Sequence of chain 1.C:
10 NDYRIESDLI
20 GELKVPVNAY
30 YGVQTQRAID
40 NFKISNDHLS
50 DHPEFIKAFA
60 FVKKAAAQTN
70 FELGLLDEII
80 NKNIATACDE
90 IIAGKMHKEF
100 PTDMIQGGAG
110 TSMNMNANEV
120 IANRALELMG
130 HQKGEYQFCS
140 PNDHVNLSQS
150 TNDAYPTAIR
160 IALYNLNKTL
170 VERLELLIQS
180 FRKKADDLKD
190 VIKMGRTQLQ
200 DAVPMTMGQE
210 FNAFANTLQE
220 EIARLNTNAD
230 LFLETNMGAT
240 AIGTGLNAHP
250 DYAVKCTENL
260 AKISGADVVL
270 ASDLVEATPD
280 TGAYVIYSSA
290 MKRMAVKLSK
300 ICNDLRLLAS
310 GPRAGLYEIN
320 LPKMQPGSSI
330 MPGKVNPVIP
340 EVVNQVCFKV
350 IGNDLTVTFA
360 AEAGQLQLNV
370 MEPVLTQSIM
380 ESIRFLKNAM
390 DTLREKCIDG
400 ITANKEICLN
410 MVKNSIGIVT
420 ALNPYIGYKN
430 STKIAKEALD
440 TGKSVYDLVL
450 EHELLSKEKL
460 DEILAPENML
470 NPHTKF

Binding-site contacts:
Ligand atom O contacts residue THR150 of chain 1.D at 2.6 Å (h-bond).
Ligand atom O contacts residue THR110 of chain 1.D at 2.9 Å (h-bond).
Ligand atom O7 contacts residue GLN197 of chain 1.B at 3.4 Å (h-bond).
Ligand atom C contacts residue SER149 of chain 1.D at 3.5 Å.
Ligand atom C6 contacts residue ASN151 of chain 1.D at 3.9 Å.
Ligand atom C contacts residue SER328 of chain 1.C at 3.3 Å.
Ligand atom O7 contacts residue GLY326 of chain 1.C at 3.7 Å.
Ligand atom O7 contacts residue LYS333 of chain 1.C at 2.6 Å (salt-bridge).
Ligand atom O7 contacts residue MET330 of chain 1.C at 3.9 Å.
Ligand atom O8 contacts residue ASN151 of chain 1.D at 2.9 Å (h-bond).
Ligand atom OXT contacts residue ILE329 of chain 1.C at 3.4 Å.
Ligand atom C6 contacts residue MET330 of chain 1.C at 3.5 Å (hydrophobic).
Ligand atom OXT contacts residue SER149 of chain 1.D at 2.7 Å (h-bond).
Ligand atom C contacts residue THR110 of chain 1.D at 3.8 Å.
Ligand atom C6 contacts residue ASN335 of chain 1.C at 3.9 Å.
Ligand atom O7 contacts residue THR196 of chain 1.B at 3.3 Å (h-bond).
Ligand atom O8 contacts residue MET330 of chain 1.C at 3.4 Å.
Ligand atom C contacts residue THR150 of chain 1.D at 3.2 Å.
Ligand atom O contacts residue SER327 of chain 1.C at 3.3 Å.
Ligand atom OXT contacts residue SER327 of chain 1.C at 3.3 Å (h-bond).
Ligand atom C4 contacts residue MET330 of chain 1.C at 3.8 Å (hydrophobic).
Ligand atom OXT contacts residue SER328 of chain 1.C at 2.8 Å (h-bond).
Ligand atom O8 contacts residue THR196 of chain 1.B at 2.6 Å (h-bond).
Ligand atom O contacts residue GLY326 of chain 1.C at 3.9 Å.
Ligand atom C4 contacts residue ASN151 of chain 1.D at 3.6 Å.
Ligand atom C5 contacts residue SER327 of chain 1.C at 3.5 Å.
Ligand atom O8 contacts residue GLN197 of chain 1.B at 3.9 Å.
Ligand atom C6 contacts residue THR196 of chain 1.B at 3.4 Å.
Ligand atom C5 contacts residue MET330 of chain 1.C at 4.0 Å (hydrophobic).
Ligand atom O8 contacts residue LYS333 of chain 1.C at 3.9 Å.
Ligand atom OXT contacts residue THR150 of chain 1.D at 2.9 Å (h-bond).
Ligand atom O contacts residue SER328 of chain 1.C at 2.9 Å (h-bond).
Ligand atom C6 contacts residue LYS333 of chain 1.C at 3.6 Å.
Ligand atom C4 contacts residue SER327 of chain 1.C at 3.1 Å.
Ligand atom C4 contacts residue SER149 of chain 1.D at 3.6 Å.
Ligand atom C5 contacts residue GLY326 of chain 1.C at 3.5 Å.
Ligand atom C5 contacts residue THR110 of chain 1.D at 3.6 Å.
Ligand atom O7 contacts residue ASN335 of chain 1.C at 2.9 Å (h-bond).
Ligand atom C contacts residue SER327 of chain 1.C at 3.1 Å.
Ligand atom C6 contacts residue GLN197 of chain 1.B at 3.5 Å.

This protein binds this small molecule.
Small molecule (SMILES): O=C(O)/C=C/C(=O)O

Sequence of chain 1.B:
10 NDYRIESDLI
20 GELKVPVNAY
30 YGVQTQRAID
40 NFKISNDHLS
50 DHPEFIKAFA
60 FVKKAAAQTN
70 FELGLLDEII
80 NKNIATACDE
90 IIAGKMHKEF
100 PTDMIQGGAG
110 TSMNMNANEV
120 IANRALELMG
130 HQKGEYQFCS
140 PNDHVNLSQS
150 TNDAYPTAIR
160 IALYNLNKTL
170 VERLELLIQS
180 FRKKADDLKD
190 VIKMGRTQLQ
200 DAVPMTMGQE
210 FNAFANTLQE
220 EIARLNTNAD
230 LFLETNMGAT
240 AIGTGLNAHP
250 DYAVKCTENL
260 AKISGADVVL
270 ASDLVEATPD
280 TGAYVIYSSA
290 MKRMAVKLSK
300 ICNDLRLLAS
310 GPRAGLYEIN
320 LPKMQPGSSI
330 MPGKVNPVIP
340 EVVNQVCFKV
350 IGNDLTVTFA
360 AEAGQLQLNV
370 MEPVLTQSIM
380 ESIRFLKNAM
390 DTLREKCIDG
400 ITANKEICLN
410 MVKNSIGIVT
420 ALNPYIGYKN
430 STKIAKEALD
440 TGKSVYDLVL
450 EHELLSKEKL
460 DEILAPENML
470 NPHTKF

Sequence of chain 1.D:
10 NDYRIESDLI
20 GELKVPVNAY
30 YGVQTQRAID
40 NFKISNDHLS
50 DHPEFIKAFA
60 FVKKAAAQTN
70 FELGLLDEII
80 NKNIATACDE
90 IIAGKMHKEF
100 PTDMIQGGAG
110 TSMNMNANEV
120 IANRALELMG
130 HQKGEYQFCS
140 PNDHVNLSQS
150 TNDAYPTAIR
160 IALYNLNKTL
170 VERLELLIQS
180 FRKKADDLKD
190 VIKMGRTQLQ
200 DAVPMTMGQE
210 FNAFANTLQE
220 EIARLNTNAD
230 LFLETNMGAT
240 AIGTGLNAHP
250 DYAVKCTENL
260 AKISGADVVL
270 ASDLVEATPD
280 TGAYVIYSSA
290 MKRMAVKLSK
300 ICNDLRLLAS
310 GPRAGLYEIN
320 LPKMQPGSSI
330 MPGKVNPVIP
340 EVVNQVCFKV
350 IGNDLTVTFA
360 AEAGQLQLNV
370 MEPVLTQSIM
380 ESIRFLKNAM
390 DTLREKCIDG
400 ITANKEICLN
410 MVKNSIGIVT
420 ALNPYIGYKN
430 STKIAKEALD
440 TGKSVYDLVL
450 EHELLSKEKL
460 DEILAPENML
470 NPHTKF